Binding-site contacts:
Ligand atom C1A contacts residue TRP29 of chain 1.A at 3.7 Å (hydrophobic).
Ligand atom N3 contacts residue GLU34 of chain 1.A at 2.8 Å (salt-bridge).
Ligand atom C1V contacts residue ILE57 of chain 1.A at 3.7 Å (hydrophobic).
Ligand atom N3 contacts residue VAL38 of chain 1.A at 3.4 Å.
Ligand atom N1F contacts residue PHE102 of chain 1.A at 3.3 Å (h-bond).
Ligand atom C1A contacts residue LEU27 of chain 1.A at 3.6 Å (hydrophobic).
Ligand atom C1G contacts residue NDP1 of chain 1.C at 3.4 Å.
Ligand atom N1E contacts residue VAL13 of chain 1.A at 3.3 Å (h-bond).
Ligand atom N1E contacts residue GLU34 of chain 1.A at 2.8 Å (salt-bridge).
Ligand atom N1F contacts residue MET12 of chain 1.A at 2.9 Å (h-bond).
Ligand atom C1I contacts residue LEU27 of chain 1.A at 3.8 Å (hydrophobic).
Ligand atom N1F contacts residue NDP1 of chain 1.C at 3.5 Å (h-bond).
Ligand atom N1 contacts residue MET12 of chain 1.A at 3.4 Å.
Ligand atom C2 contacts residue ALA14 of chain 1.A at 3.5 Å (hydrophobic).
Ligand atom C1I contacts residue ILE57 of chain 1.A at 3.6 Å (hydrophobic).
Ligand atom C6 contacts residue MET12 of chain 1.A at 3.6 Å (hydrophobic).
Ligand atom C1L contacts residue ASN53 of chain 1.A at 3.2 Å.
Ligand atom N1 contacts residue ALA14 of chain 1.A at 3.6 Å (h-bond).
Ligand atom N3 contacts residue ALA14 of chain 1.A at 3.5 Å.
Ligand atom C1B contacts residue ASN26 of chain 1.A at 3.2 Å.
Ligand atom C1H contacts residue NDP1 of chain 1.C at 3.5 Å.
Ligand atom C1C contacts residue LEU61 of chain 1.A at 3.9 Å (hydrophobic).
Ligand atom N1 contacts residue NDP1 of chain 1.C at 3.6 Å (h-bond).
Ligand atom C2 contacts residue VAL38 of chain 1.A at 3.4 Å (hydrophobic).
Ligand atom C5 contacts residue NDP1 of chain 1.C at 3.4 Å.
Ligand atom N1E contacts residue THR121 of chain 1.A at 3.6 Å.
Ligand atom N1 contacts residue VAL13 of chain 1.A at 3.3 Å.
Ligand atom N1E contacts residue VAL38 of chain 1.A at 3.4 Å.
Ligand atom N1E contacts residue MET12 of chain 1.A at 3.6 Å (h-bond).
Ligand atom C4 contacts residue GLU34 of chain 1.A at 3.7 Å.
Ligand atom C1L contacts residue NDP1 of chain 1.C at 3.9 Å.
Ligand atom C1B contacts residue ALA56 of chain 1.A at 3.9 Å (hydrophobic).
Ligand atom C2 contacts residue GLU34 of chain 1.A at 3.6 Å.
Ligand atom C1S contacts residue ILE57 of chain 1.A at 3.8 Å (hydrophobic).
Ligand atom C2 contacts residue VAL13 of chain 1.A at 3.5 Å (hydrophobic).
Ligand atom N1E contacts residue ALA14 of chain 1.A at 3.5 Å (h-bond).
Ligand atom O1P contacts residue LEU35 of chain 1.A at 3.8 Å.
Ligand atom N1F contacts residue TYR108 of chain 1.A at 3.6 Å (h-bond).
Ligand atom C1K contacts residue GLU34 of chain 1.A at 3.6 Å.
Ligand atom C6 contacts residue NDP1 of chain 1.C at 3.2 Å.

Sequence of chain 1.A:
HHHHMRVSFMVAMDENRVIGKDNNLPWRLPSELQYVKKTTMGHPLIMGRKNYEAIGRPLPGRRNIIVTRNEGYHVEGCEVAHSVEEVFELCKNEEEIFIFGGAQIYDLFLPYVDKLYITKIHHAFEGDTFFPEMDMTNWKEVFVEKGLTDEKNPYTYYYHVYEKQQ

A small-molecule ligand and the protein it binds are described below.
Small molecule (SMILES): CCc1nc(N)nc(N)c1C#CCc1cc(OC)c(OC)c(OC)c1